Sequence of chain 1.A:
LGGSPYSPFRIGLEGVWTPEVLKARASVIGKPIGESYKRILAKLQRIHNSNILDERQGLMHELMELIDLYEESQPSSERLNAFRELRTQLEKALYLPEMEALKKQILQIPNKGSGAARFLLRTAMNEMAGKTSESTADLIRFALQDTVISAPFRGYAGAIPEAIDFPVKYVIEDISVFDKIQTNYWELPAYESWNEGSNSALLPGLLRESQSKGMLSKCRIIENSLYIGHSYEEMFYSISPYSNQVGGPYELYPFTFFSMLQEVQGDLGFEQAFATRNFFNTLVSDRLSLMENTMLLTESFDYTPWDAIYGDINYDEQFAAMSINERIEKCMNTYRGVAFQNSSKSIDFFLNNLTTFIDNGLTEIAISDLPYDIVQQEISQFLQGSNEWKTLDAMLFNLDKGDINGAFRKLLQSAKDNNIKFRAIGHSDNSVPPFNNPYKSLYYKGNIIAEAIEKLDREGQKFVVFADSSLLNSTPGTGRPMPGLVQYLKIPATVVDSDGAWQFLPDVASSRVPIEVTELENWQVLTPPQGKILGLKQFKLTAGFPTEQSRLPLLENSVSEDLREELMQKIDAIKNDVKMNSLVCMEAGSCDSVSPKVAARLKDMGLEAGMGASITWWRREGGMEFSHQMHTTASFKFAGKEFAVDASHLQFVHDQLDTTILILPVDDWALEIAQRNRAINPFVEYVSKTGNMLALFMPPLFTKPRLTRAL

This protein binds this small molecule.
Small molecule (SMILES): OC[C@H]1O[C@H](O[C@H]2O[C@H](CO)[C@@H](O)[C@H](O)[C@H]2O)[C@H](O)[C@@H](O)[C@@H]1O

Binding-site contacts:
Ligand atom O5 contacts residue GLY190 of chain 1.A at 4.4 Å.
Ligand atom O6 contacts residue ARG189 of chain 1.A at 2.7 Å (salt-bridge).
Ligand atom C5 contacts residue LEU104 of chain 1.A at 4.4 Å (hydrophobic).
Ligand atom C1 contacts residue ARG189 of chain 1.A at 3.9 Å.
Ligand atom C5 contacts residue PHE188 of chain 1.A at 4.2 Å (hydrophobic).
Ligand atom C6 contacts residue ARG189 of chain 1.A at 3.6 Å.
Ligand atom O1 contacts residue PHE188 of chain 1.A at 4.4 Å.
Ligand atom O6 contacts residue ALA192 of chain 1.A at 4.2 Å.
Ligand atom C1 contacts residue GLY190 of chain 1.A at 3.7 Å.
Ligand atom O6 contacts residue PHE188 of chain 1.A at 3.4 Å.
Ligand atom O3 contacts residue ALA192 of chain 1.A at 3.5 Å.
Ligand atom O2 contacts residue ARG189 of chain 1.A at 4.0 Å.
Ligand atom C3 contacts residue ALA192 of chain 1.A at 3.9 Å (hydrophobic).
Ligand atom C1 contacts residue PHE188 of chain 1.A at 3.3 Å (hydrophobic).
Ligand atom C4 contacts residue ALA192 of chain 1.A at 3.6 Å (hydrophobic).
Ligand atom C2 contacts residue ARG189 of chain 1.A at 3.6 Å.
Ligand atom O2 contacts residue LEU104 of chain 1.A at 3.6 Å.
Ligand atom C5 contacts residue ARG189 of chain 1.A at 4.2 Å.
Ligand atom O4 contacts residue ALA192 of chain 1.A at 4.5 Å.
Ligand atom O4 contacts residue LEU104 of chain 1.A at 4.3 Å.
Ligand atom C2 contacts residue ALA192 of chain 1.A at 3.8 Å (hydrophobic).
Ligand atom O6 contacts residue GLY190 of chain 1.A at 4.1 Å.
Ligand atom C6 contacts residue GLU100 of chain 1.A at 4.2 Å.
Ligand atom O5 contacts residue ARG189 of chain 1.A at 3.2 Å.
Ligand atom C6 contacts residue PHE188 of chain 1.A at 3.9 Å (hydrophobic).
Ligand atom O2 contacts residue PHE188 of chain 1.A at 4.2 Å.
Ligand atom O5 contacts residue PHE188 of chain 1.A at 3.2 Å.
Ligand atom O6 contacts residue ARG312 of chain 1.A at 3.0 Å (salt-bridge).
Ligand atom O3 contacts residue GLU107 of chain 1.A at 4.3 Å.
Ligand atom C4 contacts residue ARG189 of chain 1.A at 4.1 Å.
Ligand atom C6 contacts residue ARG312 of chain 1.A at 3.3 Å.
Ligand atom O2 contacts residue GLU107 of chain 1.A at 4.2 Å.
Ligand atom C2 contacts residue GLY190 of chain 1.A at 3.9 Å.
Ligand atom C2 contacts residue PHE188 of chain 1.A at 3.8 Å (hydrophobic).
Ligand atom O2 contacts residue GLY190 of chain 1.A at 3.9 Å.
Ligand atom C6 contacts residue LEU104 of chain 1.A at 3.9 Å (hydrophobic).